Binding-site contacts:
Ligand atom C1 contacts residue ALA196 of chain 1.B at 3.7 Å (hydrophobic).
Ligand atom C4T contacts residue PRO191 of chain 1.B at 4.1 Å (hydrophobic).
Ligand atom C6 contacts residue ALA95 of chain 1.B at 4.4 Å (hydrophobic).
Ligand atom S1T contacts residue ILE200 of chain 1.B at 4.0 Å.
Ligand atom C5I contacts residue LYS163 of chain 1.B at 4.5 Å.
Ligand atom C3T contacts residue NAD1 of chain 1.E at 3.7 Å.
Ligand atom C4T contacts residue NAD1 of chain 1.E at 4.0 Å.
Ligand atom C5I contacts residue MET159 of chain 1.B at 4.0 Å (hydrophobic).
Ligand atom N4I contacts residue ALA196 of chain 1.B at 3.9 Å.
Ligand atom C4 contacts residue ALA196 of chain 1.B at 4.4 Å (hydrophobic).
Ligand atom C2T contacts residue TYR156 of chain 1.B at 3.9 Å (hydrophobic).
Ligand atom C3T contacts residue TYR156 of chain 1.B at 4.0 Å (hydrophobic).
Ligand atom C3 contacts residue GLY93 of chain 1.B at 4.2 Å.
Ligand atom C5I contacts residue NAD1 of chain 1.E at 2.5 Å.
Ligand atom C3 contacts residue ALA196 of chain 1.B at 3.6 Å (hydrophobic).
Ligand atom S1T contacts residue PHE203 of chain 1.B at 4.4 Å.
Ligand atom C2 contacts residue ALA196 of chain 1.B at 3.8 Å (hydrophobic).
Ligand atom C7 contacts residue ALA95 of chain 1.B at 4.4 Å (hydrophobic).
Ligand atom C6 contacts residue LEU100 of chain 1.B at 4.2 Å (hydrophobic).
Ligand atom C8 contacts residue LEU100 of chain 1.B at 4.2 Å (hydrophobic).
Ligand atom C2T contacts residue NAD1 of chain 1.E at 4.2 Å.
Ligand atom N4I contacts residue NAD1 of chain 1.E at 3.2 Å (h-bond).
Ligand atom C1 contacts residue NAD1 of chain 1.E at 3.7 Å.
Ligand atom C2 contacts residue GLY93 of chain 1.B at 4.2 Å.
Ligand atom C5T contacts residue NAD1 of chain 1.E at 4.3 Å.
Ligand atom C5T contacts residue MET206 of chain 1.B at 4.4 Å (hydrophobic).
Ligand atom C1I contacts residue ALA196 of chain 1.B at 4.5 Å (hydrophobic).
Ligand atom C1I contacts residue NAD1 of chain 1.E at 4.0 Å.
Ligand atom C5T contacts residue ILE200 of chain 1.B at 4.2 Å (hydrophobic).
Ligand atom C8 contacts residue ALA95 of chain 1.B at 3.5 Å (hydrophobic).
Ligand atom N2I contacts residue NAD1 of chain 1.E at 3.1 Å (h-bond).
Ligand atom N2I contacts residue TYR156 of chain 1.B at 2.8 Å (h-bond).
Ligand atom C3I contacts residue ALA196 of chain 1.B at 3.3 Å (hydrophobic).
Ligand atom C3T contacts residue TYR146 of chain 1.B at 3.9 Å (hydrophobic).
Ligand atom C5I contacts residue TYR156 of chain 1.B at 3.5 Å (hydrophobic).
Ligand atom C3I contacts residue NAD1 of chain 1.E at 4.1 Å.
Ligand atom S1T contacts residue ALA196 of chain 1.B at 4.1 Å.
Ligand atom C4T contacts residue TYR146 of chain 1.B at 3.8 Å (hydrophobic).
Ligand atom C5T contacts residue PHE203 of chain 1.B at 3.6 Å (hydrophobic).
Ligand atom C1I contacts residue TYR156 of chain 1.B at 3.8 Å (hydrophobic).

This protein binds this small molecule.
Small molecule (SMILES): Cc1ccc(Cn2cnc(-c3cccs3)c2)cc1

Sequence of chain 1.B:
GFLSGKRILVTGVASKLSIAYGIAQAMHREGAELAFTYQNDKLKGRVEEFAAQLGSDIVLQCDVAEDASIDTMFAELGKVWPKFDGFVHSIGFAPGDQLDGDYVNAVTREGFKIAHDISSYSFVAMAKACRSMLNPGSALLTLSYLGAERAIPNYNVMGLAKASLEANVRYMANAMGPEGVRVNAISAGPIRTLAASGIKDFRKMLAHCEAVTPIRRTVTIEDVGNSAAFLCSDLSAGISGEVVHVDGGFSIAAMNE